A protein and the small-molecule ligand that binds it are described below.
Small molecule (SMILES): CC(=O)N[C@@H]1[C@@H](O)[C@H](O)[C@@H](CO)O[C@H]1O

Sequence of chain 2.A:
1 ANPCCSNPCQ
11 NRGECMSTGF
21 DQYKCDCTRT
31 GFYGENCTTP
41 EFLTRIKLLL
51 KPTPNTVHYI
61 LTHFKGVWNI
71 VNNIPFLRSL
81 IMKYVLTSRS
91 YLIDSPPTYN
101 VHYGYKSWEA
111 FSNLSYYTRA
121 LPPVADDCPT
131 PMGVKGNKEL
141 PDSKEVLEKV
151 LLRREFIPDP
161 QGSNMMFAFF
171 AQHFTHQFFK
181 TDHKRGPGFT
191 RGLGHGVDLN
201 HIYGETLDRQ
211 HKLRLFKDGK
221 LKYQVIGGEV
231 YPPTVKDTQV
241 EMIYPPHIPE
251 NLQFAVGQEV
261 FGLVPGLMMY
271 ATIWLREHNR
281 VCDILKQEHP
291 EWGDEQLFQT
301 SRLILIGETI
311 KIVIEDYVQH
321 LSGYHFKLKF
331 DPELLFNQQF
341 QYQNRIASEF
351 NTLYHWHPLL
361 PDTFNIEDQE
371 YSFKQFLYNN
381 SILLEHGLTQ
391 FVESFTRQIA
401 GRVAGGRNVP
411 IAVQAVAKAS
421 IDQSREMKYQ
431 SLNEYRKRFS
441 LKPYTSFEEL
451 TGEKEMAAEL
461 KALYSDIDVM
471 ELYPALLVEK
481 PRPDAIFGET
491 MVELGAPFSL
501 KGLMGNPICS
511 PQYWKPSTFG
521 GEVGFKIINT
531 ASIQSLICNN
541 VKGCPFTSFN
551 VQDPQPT

Binding-site contacts:
Ligand atom C6 contacts residue SER381 of chain 2.A at 4.3 Å.
Ligand atom C6 contacts residue GLU385 of chain 2.A at 3.4 Å.
Ligand atom N2 contacts residue ASN379 of chain 2.A at 2.9 Å (h-bond).
Ligand atom C5 contacts residue SER381 of chain 2.A at 3.7 Å.
Ligand atom C1 contacts residue GLN375 of chain 2.A at 4.4 Å.
Ligand atom C7 contacts residue ASN379 of chain 2.A at 3.5 Å.
Ligand atom C1 contacts residue ILE382 of chain 2.A at 4.2 Å (hydrophobic).
Ligand atom O5 contacts residue ASN379 of chain 2.A at 2.4 Å (h-bond).
Ligand atom O6 contacts residue SER381 of chain 2.A at 3.6 Å.
Ligand atom O7 contacts residue LYS374 of chain 2.A at 4.3 Å.
Ligand atom O6 contacts residue GLU385 of chain 2.A at 2.7 Å (salt-bridge).
Ligand atom C5 contacts residue ASN379 of chain 2.A at 3.7 Å.
Ligand atom C1 contacts residue ASN379 of chain 2.A at 1.5 Å.
Ligand atom O5 contacts residue ILE382 of chain 2.A at 3.5 Å.
Ligand atom C7 contacts residue GLN375 of chain 2.A at 4.4 Å.
Ligand atom C4 contacts residue ASN379 of chain 2.A at 4.3 Å.
Ligand atom O7 contacts residue ASN379 of chain 2.A at 3.8 Å.
Ligand atom C1 contacts residue SER381 of chain 2.A at 3.6 Å.
Ligand atom O7 contacts residue GLN375 of chain 2.A at 3.5 Å.
Ligand atom C2 contacts residue ASN379 of chain 2.A at 2.5 Å.
Ligand atom O5 contacts residue SER381 of chain 2.A at 3.5 Å (h-bond).
Ligand atom O6 contacts residue ILE382 of chain 2.A at 3.9 Å.
Ligand atom C3 contacts residue ASN379 of chain 2.A at 3.8 Å.